The protein below binds the small molecule below.
Small molecule (SMILES): Cc1cc(N)on1

Sequence of chain 1.A:
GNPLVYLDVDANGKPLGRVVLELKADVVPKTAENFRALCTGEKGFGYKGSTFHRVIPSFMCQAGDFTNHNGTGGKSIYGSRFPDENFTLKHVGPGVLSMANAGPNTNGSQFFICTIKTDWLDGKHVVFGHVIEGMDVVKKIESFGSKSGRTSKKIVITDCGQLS

Binding-site contacts:
Ligand atom CAG contacts residue MIO1 of chain 1.H at 4.5 Å.
Ligand atom CAC contacts residue LYS50 of chain 1.A at 3.9 Å.
Ligand atom CAF contacts residue THR42 of chain 1.A at 4.1 Å.
Ligand atom CAA contacts residue MIO1 of chain 1.H at 3.6 Å.
Ligand atom CAC contacts residue THR42 of chain 1.A at 3.8 Å.
Ligand atom OAE contacts residue LYS50 of chain 1.A at 4.2 Å.
Ligand atom NAB contacts residue CYS162 of chain 1.A at 3.2 Å (h-bond).
Ligand atom CAG contacts residue GLY43 of chain 1.A at 4.4 Å.
Ligand atom NAB contacts residue GLY43 of chain 1.A at 4.2 Å.
Ligand atom CAC contacts residue MIO1 of chain 1.H at 3.5 Å.
Ligand atom NAB contacts residue LYS50 of chain 1.A at 3.8 Å.
Ligand atom OAE contacts residue THR42 of chain 1.A at 3.4 Å (h-bond).
Ligand atom NAB contacts residue CYS41 of chain 1.A at 3.1 Å (h-bond).
Ligand atom CAC contacts residue GLY43 of chain 1.A at 4.2 Å.
Ligand atom CAG contacts residue CYS162 of chain 1.A at 4.1 Å (hydrophobic).
Ligand atom CAG contacts residue THR42 of chain 1.A at 3.3 Å.
Ligand atom NAD contacts residue THR42 of chain 1.A at 3.9 Å.
Ligand atom NAB contacts residue THR42 of chain 1.A at 3.5 Å (h-bond).
Ligand atom CAG contacts residue LYS50 of chain 1.A at 3.7 Å.
Ligand atom OAE contacts residue CYS162 of chain 1.A at 4.1 Å.
Ligand atom CAG contacts residue CYS41 of chain 1.A at 4.2 Å (hydrophobic).
Ligand atom CAF contacts residue LYS50 of chain 1.A at 4.4 Å.
Ligand atom CAF contacts residue MIO1 of chain 1.H at 4.2 Å.